Binding-site contacts:
Ligand atom O6 contacts residue GLU69 of chain 2.F at 4.3 Å.
Ligand atom N2 contacts residue ASN279 of chain 2.E at 2.9 Å (h-bond).
Ligand atom C1 contacts residue ASN292 of chain 2.E at 4.4 Å.
Ligand atom C1 contacts residue ASN279 of chain 2.E at 1.4 Å.
Ligand atom O5 contacts residue ASN292 of chain 2.E at 4.3 Å.
Ligand atom C3 contacts residue ASN279 of chain 2.E at 3.8 Å.
Ligand atom C8 contacts residue SER39 of chain 2.E at 3.5 Å.
Ligand atom C7 contacts residue VAL291 of chain 2.E at 4.2 Å (hydrophobic).
Ligand atom O5 contacts residue ASN279 of chain 2.E at 2.4 Å (h-bond).
Ligand atom C8 contacts residue ASN279 of chain 2.E at 4.4 Å.
Ligand atom O6 contacts residue ASN292 of chain 2.E at 4.1 Å.
Ligand atom C4 contacts residue ASN279 of chain 2.E at 4.2 Å.
Ligand atom C8 contacts residue VAL291 of chain 2.E at 3.9 Å (hydrophobic).
Ligand atom N2 contacts residue VAL291 of chain 2.E at 3.4 Å (h-bond).
Ligand atom C7 contacts residue ASN279 of chain 2.E at 3.1 Å.
Ligand atom C3 contacts residue VAL291 of chain 2.E at 4.3 Å (hydrophobic).
Ligand atom C5 contacts residue ASN279 of chain 2.E at 3.6 Å.
Ligand atom C2 contacts residue ASN279 of chain 2.E at 2.5 Å.
Ligand atom O7 contacts residue ASN279 of chain 2.E at 2.9 Å (h-bond).
Ligand atom C2 contacts residue VAL291 of chain 2.E at 3.9 Å (hydrophobic).
Ligand atom C1 contacts residue VAL291 of chain 2.E at 3.6 Å (hydrophobic).

A small-molecule ligand and the protein it binds are described below.
Small molecule (SMILES): CC(=O)N[C@@H]1[C@@H](O)[C@H](O)[C@@H](CO)O[C@H]1O

Sequence of chain 2.F:
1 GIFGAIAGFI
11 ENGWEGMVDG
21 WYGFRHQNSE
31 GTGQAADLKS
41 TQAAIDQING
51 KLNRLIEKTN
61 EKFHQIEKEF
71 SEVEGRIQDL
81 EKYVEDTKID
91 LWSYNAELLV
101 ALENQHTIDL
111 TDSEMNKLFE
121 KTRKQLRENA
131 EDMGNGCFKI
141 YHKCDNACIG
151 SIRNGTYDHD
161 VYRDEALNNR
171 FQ

Sequence of chain 2.E:
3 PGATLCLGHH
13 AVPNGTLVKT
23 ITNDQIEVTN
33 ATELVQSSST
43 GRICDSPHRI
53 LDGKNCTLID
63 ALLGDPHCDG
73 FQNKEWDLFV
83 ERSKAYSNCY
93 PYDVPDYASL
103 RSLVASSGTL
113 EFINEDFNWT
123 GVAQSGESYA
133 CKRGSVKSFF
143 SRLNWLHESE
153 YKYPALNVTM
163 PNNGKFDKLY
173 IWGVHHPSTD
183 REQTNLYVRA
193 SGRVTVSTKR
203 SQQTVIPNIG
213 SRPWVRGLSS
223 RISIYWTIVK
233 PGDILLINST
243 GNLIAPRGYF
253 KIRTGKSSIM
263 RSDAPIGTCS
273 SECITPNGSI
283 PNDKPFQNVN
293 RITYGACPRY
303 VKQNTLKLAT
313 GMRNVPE